Binding-site contacts:
Ligand atom C9 contacts residue GLN140 of chain 1.C at 4.0 Å.
Ligand atom C15 contacts residue HIS132 of chain 1.C at 4.1 Å.
Ligand atom C16 contacts residue VAL117 of chain 1.C at 3.6 Å (hydrophobic).
Ligand atom C8 contacts residue SER10 of chain 1.C at 3.8 Å.
Ligand atom C14 contacts residue HIS132 of chain 1.C at 4.1 Å.
Ligand atom C12 contacts residue VAL117 of chain 1.C at 3.8 Å (hydrophobic).
Ligand atom C3 contacts residue TYR83 of chain 1.C at 4.1 Å (hydrophobic).
Ligand atom S contacts residue GLN140 of chain 1.C at 3.8 Å.
Ligand atom O2 contacts residue GLN140 of chain 1.C at 2.8 Å (h-bond).
Ligand atom C2 contacts residue PHE100 of chain 1.C at 3.9 Å (hydrophobic).
Ligand atom C13 contacts residue VAL117 of chain 1.C at 4.0 Å (hydrophobic).
Ligand atom O1 contacts residue GLU8 of chain 1.C at 3.2 Å.
Ligand atom C6 contacts residue PHE143 of chain 1.C at 3.4 Å (hydrophobic).
Ligand atom C6 contacts residue SER139 of chain 1.C at 4.2 Å.
Ligand atom C14 contacts residue PHE119 of chain 1.C at 3.9 Å (hydrophobic).
Ligand atom C2 contacts residue VAL117 of chain 1.C at 4.2 Å (hydrophobic).
Ligand atom C16 contacts residue LYS136 of chain 1.C at 4.1 Å.
Ligand atom C12 contacts residue LYS136 of chain 1.C at 3.9 Å.
Ligand atom O3 contacts residue SER10 of chain 1.C at 3.8 Å.
Ligand atom C14 contacts residue LYS136 of chain 1.C at 4.0 Å.
Ligand atom C14 contacts residue VAL117 of chain 1.C at 3.9 Å (hydrophobic).
Ligand atom C16 contacts residue GLU8 of chain 1.C at 4.0 Å.
Ligand atom C8 contacts residue GLN140 of chain 1.C at 4.1 Å.
Ligand atom C13 contacts residue LYS136 of chain 1.C at 3.5 Å.
Ligand atom C2 contacts residue VAL115 of chain 1.C at 3.6 Å (hydrophobic).
Ligand atom C3 contacts residue PHE100 of chain 1.C at 3.8 Å (hydrophobic).
Ligand atom C15 contacts residue VAL117 of chain 1.C at 3.7 Å (hydrophobic).
Ligand atom C10 contacts residue VAL115 of chain 1.C at 4.1 Å (hydrophobic).
Ligand atom C12 contacts residue SER139 of chain 1.C at 4.0 Å.
Ligand atom C3 contacts residue SER139 of chain 1.C at 3.7 Å.
Ligand atom C4 contacts residue SER139 of chain 1.C at 4.0 Å.
Ligand atom O3 contacts residue GLN140 of chain 1.C at 3.6 Å (h-bond).
Ligand atom N contacts residue VAL117 of chain 1.C at 4.2 Å.
Ligand atom C15 contacts residue LYS136 of chain 1.C at 4.1 Å.
Ligand atom C2 contacts residue SER139 of chain 1.C at 3.9 Å.
Ligand atom O2 contacts residue LYS136 of chain 1.C at 3.5 Å.
Ligand atom N contacts residue VAL115 of chain 1.C at 3.9 Å.
Ligand atom C1 contacts residue VAL115 of chain 1.C at 3.9 Å (hydrophobic).
Ligand atom C7 contacts residue PHE143 of chain 1.C at 3.6 Å (hydrophobic).
Ligand atom C11 contacts residue VAL117 of chain 1.C at 3.6 Å (hydrophobic).

The small molecule below binds the protein below.
Small molecule (SMILES): O=S(=O)(O)c1cccc2cccc(Nc3ccccc3)c12

Sequence of chain 1.C:
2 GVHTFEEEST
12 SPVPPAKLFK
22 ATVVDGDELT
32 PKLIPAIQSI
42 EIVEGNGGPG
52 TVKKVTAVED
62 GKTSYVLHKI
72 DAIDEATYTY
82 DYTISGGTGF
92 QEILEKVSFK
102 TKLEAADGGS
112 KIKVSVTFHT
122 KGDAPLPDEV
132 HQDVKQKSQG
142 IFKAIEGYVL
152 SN